Sequence of chain 1.A:
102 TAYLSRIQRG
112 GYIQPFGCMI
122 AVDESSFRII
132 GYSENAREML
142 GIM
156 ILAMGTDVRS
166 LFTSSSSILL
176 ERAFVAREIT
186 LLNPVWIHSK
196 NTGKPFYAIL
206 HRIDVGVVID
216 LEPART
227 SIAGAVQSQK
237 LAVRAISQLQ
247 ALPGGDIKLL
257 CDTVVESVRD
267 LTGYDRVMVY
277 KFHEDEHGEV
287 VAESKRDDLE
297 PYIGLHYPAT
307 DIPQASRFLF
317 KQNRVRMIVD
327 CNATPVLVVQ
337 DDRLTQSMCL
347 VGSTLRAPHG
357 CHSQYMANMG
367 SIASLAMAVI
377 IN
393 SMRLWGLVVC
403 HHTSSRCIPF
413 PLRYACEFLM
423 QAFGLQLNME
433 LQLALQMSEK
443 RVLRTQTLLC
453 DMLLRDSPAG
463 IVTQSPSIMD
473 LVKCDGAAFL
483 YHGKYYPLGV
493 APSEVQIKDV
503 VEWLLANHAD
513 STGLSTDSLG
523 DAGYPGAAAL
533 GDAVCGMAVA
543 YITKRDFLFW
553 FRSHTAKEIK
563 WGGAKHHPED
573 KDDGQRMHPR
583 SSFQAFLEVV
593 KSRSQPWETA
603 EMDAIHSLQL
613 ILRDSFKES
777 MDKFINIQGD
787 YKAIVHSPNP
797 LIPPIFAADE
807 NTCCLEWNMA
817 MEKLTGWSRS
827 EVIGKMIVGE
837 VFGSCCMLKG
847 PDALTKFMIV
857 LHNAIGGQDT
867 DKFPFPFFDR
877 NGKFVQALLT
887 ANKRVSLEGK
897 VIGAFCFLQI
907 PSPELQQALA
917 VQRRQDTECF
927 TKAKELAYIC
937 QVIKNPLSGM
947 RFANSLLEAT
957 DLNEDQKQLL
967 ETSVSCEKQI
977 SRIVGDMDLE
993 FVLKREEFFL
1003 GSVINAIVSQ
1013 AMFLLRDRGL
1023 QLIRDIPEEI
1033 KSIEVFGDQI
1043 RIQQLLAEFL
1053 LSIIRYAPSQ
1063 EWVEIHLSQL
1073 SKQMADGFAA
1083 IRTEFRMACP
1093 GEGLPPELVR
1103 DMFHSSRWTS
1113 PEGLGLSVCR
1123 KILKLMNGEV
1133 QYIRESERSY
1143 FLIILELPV

The small molecule below binds the protein below.
Small molecule (SMILES): C=CC1=C(C)/C(=C/C2=N/C(=C\c3[nH]c(/C=C4\NC(=O)[C@H](C)[C@H]4CC)c(C)c3CCC(=O)O)C(CCC(=O)O)=C2C)NC1=O

Binding-site contacts:
Ligand atom CAH contacts residue CYS357 of chain 1.A at 2.7 Å (hydrophobic).
Ligand atom OBF contacts residue HIS358 of chain 1.A at 3.1 Å.
Ligand atom CAC contacts residue TYR104 of chain 1.A at 3.4 Å (hydrophobic).
Ligand atom CBN contacts residue CYS357 of chain 1.A at 3.1 Å (hydrophobic).
Ligand atom NAN contacts residue ASP307 of chain 1.A at 3.5 Å (salt-bridge).
Ligand atom OAK contacts residue HIS403 of chain 1.A at 2.4 Å (h-bond).
Ligand atom CAC contacts residue CYS357 of chain 1.A at 1.8 Å (hydrophobic).
Ligand atom CAX contacts residue ASP307 of chain 1.A at 3.3 Å.
Ligand atom OBA contacts residue ARG322 of chain 1.A at 3.2 Å (salt-bridge).
Ligand atom CAQ contacts residue CYS357 of chain 1.A at 3.5 Å (hydrophobic).
Ligand atom CAH contacts residue TYR104 of chain 1.A at 3.2 Å (hydrophobic).
Ligand atom CBJ contacts residue CYS357 of chain 1.A at 2.8 Å (hydrophobic).
Ligand atom CAT contacts residue ARG578 of chain 1.A at 3.5 Å.
Ligand atom CAH contacts residue ARG578 of chain 1.A at 3.4 Å.
Ligand atom OBA contacts residue ARG352 of chain 1.A at 2.6 Å (salt-bridge).
Ligand atom CBD contacts residue CYS357 of chain 1.A at 3.2 Å (hydrophobic).
Ligand atom CAL contacts residue HIS358 of chain 1.A at 3.4 Å.
Ligand atom CBL contacts residue HIS358 of chain 1.A at 3.5 Å.
Ligand atom CAG contacts residue MET274 of chain 1.A at 3.2 Å (hydrophobic).
Ligand atom CAA contacts residue PHE316 of chain 1.A at 3.6 Å (hydrophobic).
Ligand atom OBQ contacts residue ASP307 of chain 1.A at 3.1 Å (salt-bridge).
Ligand atom NAE contacts residue HIS358 of chain 1.A at 3.2 Å.
Ligand atom CAS contacts residue TYR276 of chain 1.A at 3.3 Å (hydrophobic).
Ligand atom CAF contacts residue HIS358 of chain 1.A at 3.4 Å.
Ligand atom CAM contacts residue ARG352 of chain 1.A at 2.8 Å.
Ligand atom OBG contacts residue ILE108 of chain 1.A at 2.9 Å.
Ligand atom CBN contacts residue ASP307 of chain 1.A at 3.6 Å.
Ligand atom OBF contacts residue ARG322 of chain 1.A at 3.5 Å.
Ligand atom CAS contacts residue TYR303 of chain 1.A at 3.5 Å (hydrophobic).
Ligand atom CAV contacts residue HIS358 of chain 1.A at 3.3 Å.
Ligand atom NBP contacts residue ASP307 of chain 1.A at 2.7 Å (salt-bridge).
Ligand atom CAU contacts residue HIS355 of chain 1.A at 3.5 Å.
Ligand atom OAK contacts residue MET365 of chain 1.A at 3.4 Å (h-bond).
Ligand atom CAP contacts residue TYR361 of chain 1.A at 3.6 Å (hydrophobic).
Ligand atom CAB contacts residue TYR303 of chain 1.A at 3.5 Å (hydrophobic).
Ligand atom CBM contacts residue MET365 of chain 1.A at 3.6 Å (hydrophobic).
Ligand atom CBM contacts residue HIS403 of chain 1.A at 3.5 Å.
Ligand atom OBQ contacts residue TYR361 of chain 1.A at 3.2 Å.
Ligand atom CAP contacts residue ASP307 of chain 1.A at 3.4 Å.
Ligand atom OBG contacts residue ARG352 of chain 1.A at 2.4 Å (salt-bridge).